Sequence of chain 1.B:
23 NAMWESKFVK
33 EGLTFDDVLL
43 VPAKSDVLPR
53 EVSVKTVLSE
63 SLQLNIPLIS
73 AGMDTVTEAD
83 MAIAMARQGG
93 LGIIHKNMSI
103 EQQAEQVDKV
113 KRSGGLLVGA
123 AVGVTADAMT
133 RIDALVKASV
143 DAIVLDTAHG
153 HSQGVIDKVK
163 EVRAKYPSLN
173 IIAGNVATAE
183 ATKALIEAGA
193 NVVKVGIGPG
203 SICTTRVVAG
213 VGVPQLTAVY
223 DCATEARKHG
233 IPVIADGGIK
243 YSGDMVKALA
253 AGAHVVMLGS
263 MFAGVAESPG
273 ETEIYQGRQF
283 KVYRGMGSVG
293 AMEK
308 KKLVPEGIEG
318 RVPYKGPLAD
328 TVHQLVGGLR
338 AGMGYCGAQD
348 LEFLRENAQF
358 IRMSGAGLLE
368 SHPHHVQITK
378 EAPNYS

The small molecule below binds the protein below.
Small molecule (SMILES): O=c1[nH]cnc2c1ncn2[C@@H]1O[C@H](COP(=O)(O)O)[C@@H](O)[C@H]1O

Binding-site contacts:
Ligand atom N1 contacts residue ZO41 of chain 1.M at 3.5 Å.
Ligand atom O1P contacts residue SER262 of chain 1.B at 3.4 Å (h-bond).
Ligand atom N3 contacts residue CYS205 of chain 1.B at 3.6 Å.
Ligand atom C2 contacts residue GLU313 of chain 1.B at 3.7 Å.
Ligand atom O2' contacts residue ASN177 of chain 1.B at 3.5 Å (h-bond).
Ligand atom O5' contacts residue TYR285 of chain 1.B at 3.6 Å (h-bond).
Ligand atom N3 contacts residue ZO41 of chain 1.M at 3.5 Å.
Ligand atom O5' contacts residue GLY202 of chain 1.B at 3.5 Å.
Ligand atom O3' contacts residue ALA73 of chain 1.B at 3.3 Å.
Ligand atom N7 contacts residue ILE204 of chain 1.B at 3.4 Å.
Ligand atom O2P contacts residue GLY261 of chain 1.B at 2.7 Å (h-bond).
Ligand atom C2' contacts residue ASP238 of chain 1.B at 3.5 Å.
Ligand atom O2P contacts residue SER262 of chain 1.B at 3.4 Å (h-bond).
Ligand atom C2 contacts residue ZO41 of chain 1.M at 3.3 Å.
Ligand atom N7 contacts residue MET75 of chain 1.B at 3.6 Å.
Ligand atom N1 contacts residue GLU313 of chain 1.B at 3.1 Å (salt-bridge).
Ligand atom C4' contacts residue ASP238 of chain 1.B at 3.3 Å.
Ligand atom O3' contacts residue ASP238 of chain 1.B at 2.5 Å (salt-bridge).
Ligand atom O6 contacts residue MET288 of chain 1.B at 3.1 Å (h-bond).
Ligand atom O2' contacts residue ASP238 of chain 1.B at 2.4 Å (salt-bridge).
Ligand atom C5 contacts residue ILE204 of chain 1.B at 3.7 Å (hydrophobic).
Ligand atom O6 contacts residue GLY289 of chain 1.B at 2.6 Å (h-bond).
Ligand atom O1P contacts residue SER203 of chain 1.B at 2.3 Å (h-bond).
Ligand atom C8 contacts residue ILE204 of chain 1.B at 3.5 Å (hydrophobic).
Ligand atom O3' contacts residue MET259 of chain 1.B at 3.5 Å (h-bond).
Ligand atom C8 contacts residue MET75 of chain 1.B at 3.4 Å (hydrophobic).
Ligand atom C2 contacts residue CYS205 of chain 1.B at 3.3 Å (hydrophobic).
Ligand atom N7 contacts residue MET288 of chain 1.B at 3.1 Å (h-bond).
Ligand atom O2P contacts residue LEU260 of chain 1.B at 3.7 Å.
Ligand atom O3P contacts residue GLY240 of chain 1.B at 2.8 Å (h-bond).
Ligand atom N7 contacts residue GLY287 of chain 1.B at 3.6 Å.
Ligand atom O3P contacts residue GLY239 of chain 1.B at 3.5 Å.
Ligand atom C3' contacts residue ASP238 of chain 1.B at 3.3 Å.
Ligand atom O3P contacts residue GLY202 of chain 1.B at 3.5 Å.
Ligand atom O3P contacts residue SER203 of chain 1.B at 3.2 Å (h-bond).
Ligand atom P contacts residue TYR285 of chain 1.B at 3.7 Å.
Ligand atom C6 contacts residue GLY289 of chain 1.B at 3.5 Å.
Ligand atom P contacts residue SER203 of chain 1.B at 3.7 Å.
Ligand atom O6 contacts residue GLY287 of chain 1.B at 3.2 Å.
Ligand atom O1P contacts residue TYR285 of chain 1.B at 2.9 Å (h-bond).